Sequence of chain 1.B:
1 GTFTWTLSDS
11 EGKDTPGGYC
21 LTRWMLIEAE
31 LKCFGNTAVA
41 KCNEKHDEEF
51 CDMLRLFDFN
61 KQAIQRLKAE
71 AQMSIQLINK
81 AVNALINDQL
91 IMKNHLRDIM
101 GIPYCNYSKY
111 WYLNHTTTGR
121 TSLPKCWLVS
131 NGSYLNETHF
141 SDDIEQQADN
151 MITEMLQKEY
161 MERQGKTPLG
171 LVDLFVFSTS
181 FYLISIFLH

Sequence of chain 1.E:
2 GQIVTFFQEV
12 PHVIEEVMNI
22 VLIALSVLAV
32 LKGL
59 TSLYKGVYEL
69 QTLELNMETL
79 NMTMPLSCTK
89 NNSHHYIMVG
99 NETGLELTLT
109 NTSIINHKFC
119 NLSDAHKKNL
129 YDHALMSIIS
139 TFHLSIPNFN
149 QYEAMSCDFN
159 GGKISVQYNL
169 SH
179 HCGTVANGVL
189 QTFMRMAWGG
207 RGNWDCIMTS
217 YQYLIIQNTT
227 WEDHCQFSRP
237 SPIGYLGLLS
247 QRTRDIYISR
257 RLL

Binding-site contacts:
Ligand atom C3 contacts residue SER234 of chain 1.E at 3.7 Å.
Ligand atom O6 contacts residue PHE233 of chain 1.E at 4.0 Å.
Ligand atom C1 contacts residue SER108 of chain 1.B at 4.2 Å.
Ligand atom C6 contacts residue TYR134 of chain 1.B at 3.8 Å (hydrophobic).
Ligand atom C5 contacts residue ASN106 of chain 1.B at 3.7 Å.
Ligand atom C5 contacts residue TYR134 of chain 1.B at 3.6 Å (hydrophobic).
Ligand atom O3 contacts residue ARG235 of chain 1.E at 4.2 Å.
Ligand atom C3 contacts residue PHE233 of chain 1.E at 4.0 Å (hydrophobic).
Ligand atom O3 contacts residue SER234 of chain 1.E at 2.5 Å (h-bond).
Ligand atom O3 contacts residue PHE233 of chain 1.E at 3.7 Å.
Ligand atom C2 contacts residue ASN106 of chain 1.B at 2.5 Å.
Ligand atom C3 contacts residue ARG235 of chain 1.E at 3.9 Å.
Ligand atom O4 contacts residue ARG235 of chain 1.E at 3.7 Å.
Ligand atom O5 contacts residue TYR134 of chain 1.B at 2.8 Å (h-bond).
Ligand atom N2 contacts residue SER108 of chain 1.B at 4.2 Å.
Ligand atom N2 contacts residue ASN106 of chain 1.B at 2.7 Å (h-bond).
Ligand atom C8 contacts residue TRP196 of chain 1.E at 3.4 Å (hydrophobic).
Ligand atom C7 contacts residue TRP196 of chain 1.E at 3.7 Å (hydrophobic).
Ligand atom O7 contacts residue TYR104 of chain 1.B at 4.4 Å.
Ligand atom C1 contacts residue TYR134 of chain 1.B at 3.3 Å (hydrophobic).
Ligand atom C4 contacts residue ASN106 of chain 1.B at 4.2 Å.
Ligand atom O7 contacts residue SER234 of chain 1.E at 4.2 Å.
Ligand atom C3 contacts residue ASN106 of chain 1.B at 3.8 Å.
Ligand atom C4 contacts residue PHE233 of chain 1.E at 3.4 Å (hydrophobic).
Ligand atom O5 contacts residue ASN106 of chain 1.B at 2.4 Å (h-bond).
Ligand atom C1 contacts residue ASN106 of chain 1.B at 1.4 Å.
Ligand atom C8 contacts residue ASN106 of chain 1.B at 3.5 Å.
Ligand atom C8 contacts residue ALA195 of chain 1.E at 4.4 Å (hydrophobic).
Ligand atom O4 contacts residue PHE233 of chain 1.E at 2.2 Å (h-bond).
Ligand atom O4 contacts residue SER234 of chain 1.E at 3.2 Å.
Ligand atom C4 contacts residue ARG235 of chain 1.E at 4.4 Å.
Ligand atom C4 contacts residue SER234 of chain 1.E at 4.1 Å.
Ligand atom O7 contacts residue TRP196 of chain 1.E at 3.1 Å (h-bond).
Ligand atom C7 contacts residue ASN106 of chain 1.B at 3.7 Å.

A protein and the small-molecule ligand that binds it are described below.
Small molecule (SMILES): CC(=O)N[C@@H]1[C@@H](O)[C@H](O)[C@@H](CO)O[C@H]1O